This protein binds this small molecule.
Small molecule (SMILES): O=c1cc(-c2ccccc2)oc2cc(O)cc(O)c12

Binding-site contacts:
Ligand atom C8 contacts residue PHE285 of chain 1.A at 3.9 Å (hydrophobic).
Ligand atom O4 contacts residue ALA610 of chain 1.A at 3.5 Å.
Ligand atom C3' contacts residue TYR613 of chain 1.A at 3.9 Å (hydrophobic).
Ligand atom C3 contacts residue PHE285 of chain 1.A at 3.5 Å (hydrophobic).
Ligand atom C2 contacts residue TYR613 of chain 1.A at 3.6 Å (hydrophobic).
Ligand atom C2 contacts residue PHE285 of chain 1.A at 3.5 Å (hydrophobic).
Ligand atom C1' contacts residue TYR613 of chain 1.A at 3.8 Å (hydrophobic).
Ligand atom C5 contacts residue PHE285 of chain 1.A at 3.7 Å (hydrophobic).
Ligand atom C7 contacts residue GLY612 of chain 1.A at 3.4 Å.
Ligand atom O1 contacts residue TYR613 of chain 1.A at 3.8 Å.
Ligand atom C4' contacts residue GLU382 of chain 1.A at 3.6 Å.
Ligand atom C6 contacts residue TYR613 of chain 1.A at 3.6 Å (hydrophobic).
Ligand atom C9 contacts residue PHE285 of chain 1.A at 3.8 Å (hydrophobic).
Ligand atom O5 contacts residue PHE285 of chain 1.A at 3.8 Å.
Ligand atom C1' contacts residue GLU382 of chain 1.A at 3.9 Å.
Ligand atom C6' contacts residue ASN284 of chain 1.A at 3.5 Å.
Ligand atom C5 contacts residue TYR613 of chain 1.A at 3.6 Å (hydrophobic).
Ligand atom C3' contacts residue ARG770 of chain 1.A at 3.7 Å.
Ligand atom C7 contacts residue TYR613 of chain 1.A at 3.7 Å (hydrophobic).
Ligand atom C4 contacts residue PHE285 of chain 1.A at 3.3 Å (hydrophobic).
Ligand atom C6' contacts residue GLU382 of chain 1.A at 3.6 Å.
Ligand atom O1 contacts residue PHE285 of chain 1.A at 3.6 Å.
Ligand atom O5 contacts residue ASN282 of chain 1.A at 3.9 Å.
Ligand atom O5 contacts residue ALA610 of chain 1.A at 3.6 Å.
Ligand atom C6 contacts residue PHE285 of chain 1.A at 3.6 Å (hydrophobic).
Ligand atom C5' contacts residue ASN284 of chain 1.A at 3.9 Å.
Ligand atom O5 contacts residue TYR613 of chain 1.A at 3.6 Å.
Ligand atom C2' contacts residue TYR613 of chain 1.A at 3.4 Å (hydrophobic).
Ligand atom C10 contacts residue PHE285 of chain 1.A at 3.5 Å (hydrophobic).
Ligand atom C8 contacts residue GLY612 of chain 1.A at 3.9 Å.
Ligand atom C3' contacts residue GLU382 of chain 1.A at 3.9 Å.
Ligand atom O7 contacts residue GLY612 of chain 1.A at 3.9 Å.
Ligand atom C5' contacts residue GLU382 of chain 1.A at 3.4 Å.
Ligand atom C10 contacts residue TYR613 of chain 1.A at 3.8 Å (hydrophobic).
Ligand atom C4 contacts residue TYR613 of chain 1.A at 3.4 Å (hydrophobic).
Ligand atom C7 contacts residue PHE285 of chain 1.A at 3.9 Å (hydrophobic).
Ligand atom O4 contacts residue TYR613 of chain 1.A at 3.6 Å.
Ligand atom O4 contacts residue PHE285 of chain 1.A at 3.5 Å.
Ligand atom O5 contacts residue GLY612 of chain 1.A at 3.9 Å.
Ligand atom C3 contacts residue TYR613 of chain 1.A at 3.5 Å (hydrophobic).

Sequence of chain 1.A:
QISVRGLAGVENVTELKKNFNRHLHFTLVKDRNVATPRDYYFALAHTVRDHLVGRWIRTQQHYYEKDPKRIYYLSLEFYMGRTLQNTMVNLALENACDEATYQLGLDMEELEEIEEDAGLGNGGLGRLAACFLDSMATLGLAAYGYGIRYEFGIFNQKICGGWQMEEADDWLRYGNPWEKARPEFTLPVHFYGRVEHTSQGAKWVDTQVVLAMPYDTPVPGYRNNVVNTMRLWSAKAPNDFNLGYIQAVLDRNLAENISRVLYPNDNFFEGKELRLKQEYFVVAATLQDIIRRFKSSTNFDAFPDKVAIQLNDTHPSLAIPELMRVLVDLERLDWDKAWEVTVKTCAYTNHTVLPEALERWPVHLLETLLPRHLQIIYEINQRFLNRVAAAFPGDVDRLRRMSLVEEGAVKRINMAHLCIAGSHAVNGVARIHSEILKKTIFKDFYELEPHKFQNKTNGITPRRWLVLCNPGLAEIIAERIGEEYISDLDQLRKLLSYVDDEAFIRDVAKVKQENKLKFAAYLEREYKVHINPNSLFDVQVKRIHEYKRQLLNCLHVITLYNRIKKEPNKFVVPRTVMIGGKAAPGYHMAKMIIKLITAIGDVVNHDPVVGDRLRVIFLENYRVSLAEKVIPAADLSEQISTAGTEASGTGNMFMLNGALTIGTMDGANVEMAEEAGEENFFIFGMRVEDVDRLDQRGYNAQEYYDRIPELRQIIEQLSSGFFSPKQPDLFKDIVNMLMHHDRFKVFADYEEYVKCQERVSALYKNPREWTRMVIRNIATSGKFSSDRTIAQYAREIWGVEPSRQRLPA